Binding-site contacts:
Ligand atom CAS contacts residue TRP517 of chain 1.D at 3.8 Å (hydrophobic).
Ligand atom CAS contacts residue ALA513 of chain 1.D at 4.1 Å (hydrophobic).
Ligand atom CAM contacts residue GLN227 of chain 1.D at 4.0 Å.
Ligand atom CAD contacts residue THR169 of chain 1.D at 3.9 Å.
Ligand atom CAU contacts residue TRP517 of chain 1.D at 3.7 Å (hydrophobic).
Ligand atom CAT contacts residue LEU510 of chain 1.D at 3.9 Å (hydrophobic).
Ligand atom CAL contacts residue THR509 of chain 1.D at 3.8 Å.
Ligand atom CAB contacts residue LEU525 of chain 1.D at 3.8 Å (hydrophobic).
Ligand atom CBC contacts residue GLN227 of chain 1.D at 4.1 Å.
Ligand atom CAD contacts residue LEU173 of chain 1.D at 4.2 Å (hydrophobic).
Ligand atom CAQ contacts residue LEU172 of chain 1.D at 4.2 Å (hydrophobic).
Ligand atom CBC contacts residue LEU510 of chain 1.D at 3.8 Å (hydrophobic).
Ligand atom CAT contacts residue ILE514 of chain 1.D at 4.0 Å (hydrophobic).
Ligand atom CAE contacts residue LEU176 of chain 1.D at 3.9 Å (hydrophobic).
Ligand atom CAC contacts residue SER521 of chain 1.D at 3.6 Å.
Ligand atom CAE contacts residue LEU173 of chain 1.D at 3.8 Å (hydrophobic).
Ligand atom CAJ contacts residue SER521 of chain 1.D at 3.6 Å.
Ligand atom CAV contacts residue THR169 of chain 1.D at 3.2 Å.
Ligand atom CAT contacts residue ALA513 of chain 1.D at 3.7 Å (hydrophobic).
Ligand atom CAS contacts residue ILE514 of chain 1.D at 4.0 Å (hydrophobic).
Ligand atom CBB contacts residue SER521 of chain 1.D at 4.0 Å.
Ligand atom CAY contacts residue LEU510 of chain 1.D at 4.0 Å (hydrophobic).
Ligand atom CAZ contacts residue THR169 of chain 1.D at 3.5 Å.
Ligand atom CAK contacts residue LEU172 of chain 1.D at 3.7 Å (hydrophobic).
Ligand atom CAB contacts residue Y011 of chain 1.H at 3.9 Å.
Ligand atom CAE contacts residue TRP517 of chain 1.D at 3.6 Å (hydrophobic).
Ligand atom OAG contacts residue LEU510 of chain 1.D at 3.4 Å.
Ligand atom CAA contacts residue LEU524 of chain 1.D at 3.7 Å (hydrophobic).
Ligand atom CAB contacts residue SER521 of chain 1.D at 3.8 Å.
Ligand atom CAC contacts residue TRP517 of chain 1.D at 4.1 Å (hydrophobic).
Ligand atom CAD contacts residue TRP517 of chain 1.D at 3.8 Å (hydrophobic).
Ligand atom CAR contacts residue GLN227 of chain 1.D at 3.5 Å.
Ligand atom CAI contacts residue THR169 of chain 1.D at 3.6 Å.
Ligand atom CAR contacts residue LEU510 of chain 1.D at 3.6 Å (hydrophobic).
Ligand atom CAC contacts residue LEU518 of chain 1.D at 4.1 Å (hydrophobic).
Ligand atom CAD contacts residue GLN227 of chain 1.D at 3.6 Å.
Ligand atom CBA contacts residue Y011 of chain 1.H at 4.2 Å.
Ligand atom CAL contacts residue LEU510 of chain 1.D at 4.0 Å (hydrophobic).
Ligand atom CAR contacts residue ALA513 of chain 1.D at 3.5 Å (hydrophobic).
Ligand atom OAW contacts residue GLN227 of chain 1.D at 3.8 Å.

Sequence of chain 1.D:
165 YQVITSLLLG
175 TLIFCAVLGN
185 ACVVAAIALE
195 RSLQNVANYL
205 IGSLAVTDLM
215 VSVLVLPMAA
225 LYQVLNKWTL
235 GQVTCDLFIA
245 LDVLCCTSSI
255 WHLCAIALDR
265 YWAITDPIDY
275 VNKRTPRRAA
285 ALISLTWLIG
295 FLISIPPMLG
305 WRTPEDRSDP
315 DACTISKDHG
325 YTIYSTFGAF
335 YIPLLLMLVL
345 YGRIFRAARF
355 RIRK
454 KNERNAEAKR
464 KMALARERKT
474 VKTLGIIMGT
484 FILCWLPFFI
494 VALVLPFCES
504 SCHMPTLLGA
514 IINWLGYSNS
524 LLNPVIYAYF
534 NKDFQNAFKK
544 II

A small-molecule ligand and the protein it binds are described below.
Small molecule (SMILES): CC(C)CCC[C@@H](C)[C@H]1CC[C@H]2[C@@H]3CC=C4C[C@@H](OC(=O)CCC(=O)O)CC[C@]4(C)[C@H]3CC[C@]12C